A protein and the small-molecule ligand that binds it are described below.
Small molecule (SMILES): OC[C@H]1O[C@H](O[C@H]2[C@H](O)[C@@H](O)[C@@H](O)O[C@@H]2CO)[C@H](O)[C@@H](O)[C@@H]1O

Binding-site contacts:
Ligand atom C3 contacts residue ARG64 of chain 1.B at 3.9 Å.
Ligand atom O1 contacts residue LYS13 of chain 1.B at 3.0 Å (salt-bridge).
Ligand atom C2 contacts residue TRP60 of chain 1.B at 3.7 Å (hydrophobic).
Ligand atom C6 contacts residue PRO152 of chain 1.B at 3.8 Å (hydrophobic).
Ligand atom O1 contacts residue ASP12 of chain 1.B at 2.9 Å (salt-bridge).
Ligand atom C2 contacts residue LYS13 of chain 1.B at 3.8 Å.
Ligand atom C6 contacts residue TYR153 of chain 1.B at 3.8 Å (hydrophobic).
Ligand atom O1 contacts residue ASN10 of chain 1.B at 3.2 Å (h-bond).
Ligand atom O6 contacts residue ARG342 of chain 1.B at 3.9 Å.
Ligand atom O5 contacts residue TYR153 of chain 1.B at 3.6 Å.
Ligand atom O2 contacts residue ALA61 of chain 1.B at 3.7 Å.
Ligand atom O2 contacts residue LYS13 of chain 1.B at 2.8 Å (salt-bridge).
Ligand atom C3 contacts residue ASP63 of chain 1.B at 3.6 Å.
Ligand atom O6 contacts residue TYR153 of chain 1.B at 3.4 Å.
Ligand atom O3 contacts residue ALA61 of chain 1.B at 3.5 Å.
Ligand atom C2 contacts residue ASP63 of chain 1.B at 3.1 Å.
Ligand atom C1 contacts residue LYS13 of chain 1.B at 3.7 Å.
Ligand atom C6 contacts residue GLU151 of chain 1.B at 3.4 Å.
Ligand atom C3 contacts residue TRP60 of chain 1.B at 3.5 Å (hydrophobic).
Ligand atom O2 contacts residue GLU109 of chain 1.B at 2.9 Å (salt-bridge).
Ligand atom O2 contacts residue TRP60 of chain 1.B at 2.8 Å (h-bond).
Ligand atom O4 contacts residue TRP60 of chain 1.B at 3.6 Å.
Ligand atom C4 contacts residue TRP338 of chain 1.B at 3.7 Å (hydrophobic).
Ligand atom O3 contacts residue ARG64 of chain 1.B at 2.7 Å (salt-bridge).
Ligand atom O3 contacts residue ASP63 of chain 1.B at 2.9 Å (salt-bridge).
Ligand atom C6 contacts residue ARG342 of chain 1.B at 3.7 Å.
Ligand atom O6 contacts residue PRO152 of chain 1.B at 3.5 Å.
Ligand atom C2 contacts residue TRP228 of chain 1.B at 3.9 Å (hydrophobic).
Ligand atom C1 contacts residue ASP12 of chain 1.B at 3.8 Å.
Ligand atom O2 contacts residue ASP63 of chain 1.B at 2.7 Å (salt-bridge).
Ligand atom C1 contacts residue TRP228 of chain 1.B at 3.7 Å (hydrophobic).
Ligand atom O2 contacts residue TRP228 of chain 1.B at 3.8 Å.
Ligand atom O3 contacts residue GLU109 of chain 1.B at 3.7 Å.
Ligand atom O6 contacts residue PHE154 of chain 1.B at 3.6 Å.
Ligand atom C4 contacts residue ARG64 of chain 1.B at 3.5 Å.
Ligand atom O3 contacts residue TRP60 of chain 1.B at 3.4 Å (h-bond).
Ligand atom O3 contacts residue TRP338 of chain 1.B at 3.5 Å (h-bond).
Ligand atom C6 contacts residue TRP338 of chain 1.B at 3.7 Å (hydrophobic).
Ligand atom O6 contacts residue GLU151 of chain 1.B at 2.7 Å (salt-bridge).
Ligand atom O4 contacts residue ARG64 of chain 1.B at 2.7 Å (salt-bridge).

Sequence of chain 1.B:
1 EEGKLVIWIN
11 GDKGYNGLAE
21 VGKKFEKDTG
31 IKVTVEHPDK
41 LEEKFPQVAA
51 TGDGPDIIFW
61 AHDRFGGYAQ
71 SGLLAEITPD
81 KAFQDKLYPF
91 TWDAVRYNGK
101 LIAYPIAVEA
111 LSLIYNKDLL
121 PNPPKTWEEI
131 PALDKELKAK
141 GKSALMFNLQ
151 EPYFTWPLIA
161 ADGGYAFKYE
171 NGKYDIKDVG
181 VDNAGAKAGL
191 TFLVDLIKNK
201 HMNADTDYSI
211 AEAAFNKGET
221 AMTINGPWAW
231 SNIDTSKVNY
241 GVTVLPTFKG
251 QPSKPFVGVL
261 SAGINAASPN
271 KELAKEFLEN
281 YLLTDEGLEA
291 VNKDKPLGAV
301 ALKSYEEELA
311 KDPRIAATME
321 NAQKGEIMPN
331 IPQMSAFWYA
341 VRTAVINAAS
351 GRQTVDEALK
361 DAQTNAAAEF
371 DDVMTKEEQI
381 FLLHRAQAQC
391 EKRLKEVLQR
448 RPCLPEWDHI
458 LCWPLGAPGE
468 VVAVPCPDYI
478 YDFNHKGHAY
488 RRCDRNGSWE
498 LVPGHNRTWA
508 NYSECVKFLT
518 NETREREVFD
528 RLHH